Binding-site contacts:
Ligand atom C3 contacts residue ASN603 of chain 1.A at 4.0 Å.
Ligand atom N2 contacts residue ASN603 of chain 1.A at 3.1 Å (h-bond).
Ligand atom O7 contacts residue ASN603 of chain 1.A at 4.0 Å.
Ligand atom C1 contacts residue ASN603 of chain 1.A at 1.5 Å.
Ligand atom C2 contacts residue ASN603 of chain 1.A at 2.7 Å.
Ligand atom O5 contacts residue ASN603 of chain 1.A at 2.5 Å (h-bond).
Ligand atom C7 contacts residue ASN603 of chain 1.A at 3.7 Å.
Ligand atom C4 contacts residue ASN603 of chain 1.A at 4.4 Å.
Ligand atom C5 contacts residue ASN603 of chain 1.A at 3.7 Å.
Ligand atom C8 contacts residue ASN603 of chain 1.A at 3.3 Å.

This small molecule binds to this protein.
Small molecule (SMILES): CC(=O)N[C@@H]1[C@@H](O)[C@H](O)[C@@H](CO)O[C@H]1O

Sequence of chain 1.A:
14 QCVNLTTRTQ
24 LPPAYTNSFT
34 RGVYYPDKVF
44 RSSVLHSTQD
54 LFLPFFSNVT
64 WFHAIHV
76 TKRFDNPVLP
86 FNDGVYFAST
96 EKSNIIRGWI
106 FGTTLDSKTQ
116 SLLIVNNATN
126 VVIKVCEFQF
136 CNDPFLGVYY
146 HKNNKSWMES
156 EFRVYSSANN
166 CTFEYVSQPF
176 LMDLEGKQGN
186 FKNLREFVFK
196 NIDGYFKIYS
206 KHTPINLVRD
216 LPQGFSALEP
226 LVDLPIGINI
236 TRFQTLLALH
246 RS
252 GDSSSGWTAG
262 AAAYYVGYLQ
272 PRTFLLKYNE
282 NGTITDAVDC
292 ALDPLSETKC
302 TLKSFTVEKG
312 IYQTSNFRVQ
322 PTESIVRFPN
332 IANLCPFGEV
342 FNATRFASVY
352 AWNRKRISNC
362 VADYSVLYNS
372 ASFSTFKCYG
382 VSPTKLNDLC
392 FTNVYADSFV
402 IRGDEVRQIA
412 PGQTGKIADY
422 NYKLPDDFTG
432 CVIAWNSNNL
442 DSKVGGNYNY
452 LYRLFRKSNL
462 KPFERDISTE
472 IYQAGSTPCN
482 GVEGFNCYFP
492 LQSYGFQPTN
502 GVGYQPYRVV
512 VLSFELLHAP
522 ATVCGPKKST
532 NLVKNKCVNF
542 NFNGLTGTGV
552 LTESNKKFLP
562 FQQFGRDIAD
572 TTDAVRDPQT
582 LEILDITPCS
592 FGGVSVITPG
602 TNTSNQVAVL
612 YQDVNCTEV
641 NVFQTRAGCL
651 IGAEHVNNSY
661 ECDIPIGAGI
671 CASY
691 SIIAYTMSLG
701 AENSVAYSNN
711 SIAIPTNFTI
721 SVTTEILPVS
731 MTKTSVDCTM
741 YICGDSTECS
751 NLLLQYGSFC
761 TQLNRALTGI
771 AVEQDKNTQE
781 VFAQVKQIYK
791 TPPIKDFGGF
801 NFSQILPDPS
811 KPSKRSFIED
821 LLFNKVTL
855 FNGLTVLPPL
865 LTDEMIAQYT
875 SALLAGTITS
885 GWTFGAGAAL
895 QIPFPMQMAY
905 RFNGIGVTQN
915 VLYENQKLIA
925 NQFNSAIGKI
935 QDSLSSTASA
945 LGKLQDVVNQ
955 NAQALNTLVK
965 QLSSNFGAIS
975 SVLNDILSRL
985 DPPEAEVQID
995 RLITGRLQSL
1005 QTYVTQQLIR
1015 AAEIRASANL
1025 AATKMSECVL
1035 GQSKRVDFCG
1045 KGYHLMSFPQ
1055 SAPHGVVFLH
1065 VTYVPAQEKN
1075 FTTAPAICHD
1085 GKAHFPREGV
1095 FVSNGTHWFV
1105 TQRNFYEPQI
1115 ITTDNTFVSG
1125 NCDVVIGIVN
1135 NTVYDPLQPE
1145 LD